Sequence of chain 1.C:
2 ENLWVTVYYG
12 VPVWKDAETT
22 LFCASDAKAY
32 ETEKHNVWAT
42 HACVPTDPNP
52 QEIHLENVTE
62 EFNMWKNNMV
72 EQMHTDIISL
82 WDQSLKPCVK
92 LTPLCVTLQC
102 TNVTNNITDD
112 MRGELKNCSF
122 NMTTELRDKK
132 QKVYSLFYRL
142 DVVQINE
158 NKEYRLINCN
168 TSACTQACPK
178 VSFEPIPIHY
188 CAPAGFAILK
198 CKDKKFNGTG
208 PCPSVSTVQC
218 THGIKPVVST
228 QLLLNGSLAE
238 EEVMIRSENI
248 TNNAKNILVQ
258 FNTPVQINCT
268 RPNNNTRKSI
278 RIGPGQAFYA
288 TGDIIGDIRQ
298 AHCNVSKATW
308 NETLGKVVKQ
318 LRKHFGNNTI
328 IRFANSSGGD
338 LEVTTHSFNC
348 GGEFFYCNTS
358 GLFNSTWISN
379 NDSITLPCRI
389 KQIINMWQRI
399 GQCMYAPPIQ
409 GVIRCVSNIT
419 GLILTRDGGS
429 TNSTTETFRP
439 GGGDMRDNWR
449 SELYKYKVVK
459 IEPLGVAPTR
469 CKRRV

Binding-site contacts:
Ligand atom C5 contacts residue ASN271 of chain 1.C at 3.7 Å.
Ligand atom N2 contacts residue ASN271 of chain 1.C at 2.9 Å (h-bond).
Ligand atom C5 contacts residue ILE292 of chain 1.C at 4.0 Å (hydrophobic).
Ligand atom O5 contacts residue ASN271 of chain 1.C at 2.4 Å (h-bond).
Ligand atom C1 contacts residue ILE292 of chain 1.C at 4.2 Å (hydrophobic).
Ligand atom C6 contacts residue PHE17 of chain 1.H at 4.0 Å (hydrophobic).
Ligand atom C1 contacts residue ASN271 of chain 1.C at 1.4 Å.
Ligand atom C6 contacts residue ILE292 of chain 1.C at 3.6 Å (hydrophobic).
Ligand atom C8 contacts residue VAL410 of chain 1.C at 4.0 Å (hydrophobic).
Ligand atom O5 contacts residue ILE292 of chain 1.C at 3.2 Å.
Ligand atom C4 contacts residue ASN271 of chain 1.C at 4.2 Å.
Ligand atom C2 contacts residue ASN271 of chain 1.C at 2.5 Å.
Ligand atom O6 contacts residue ILE292 of chain 1.C at 3.6 Å.
Ligand atom C7 contacts residue ASN271 of chain 1.C at 3.1 Å.
Ligand atom O7 contacts residue ASN271 of chain 1.C at 2.9 Å (h-bond).
Ligand atom C3 contacts residue ASN271 of chain 1.C at 3.8 Å.
Ligand atom C8 contacts residue ASN271 of chain 1.C at 4.3 Å.

Sequence of chain 1.H:
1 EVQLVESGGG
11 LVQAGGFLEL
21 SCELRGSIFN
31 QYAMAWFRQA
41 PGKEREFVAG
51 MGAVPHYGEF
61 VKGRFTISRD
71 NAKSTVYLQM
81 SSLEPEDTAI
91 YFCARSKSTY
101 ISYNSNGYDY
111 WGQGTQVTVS

This protein binds this small molecule.
Small molecule (SMILES): CC(=O)N[C@H]1[C@H](O[C@H]2[C@H](O)[C@@H](NC(C)=O)CO[C@@H]2CO)O[C@H](CO)[C@@H](O[C@@H]2O[C@H](CO[C@H]3O[C@H](CO)[C@@H](O)[C@H](O)[C@@H]3O)[C@@H](O)[C@H](O)[C@@H]2O)[C@@H]1O